This protein binds this small molecule.
Small molecule (SMILES): N[C@@H](CS)C(=O)O

Binding-site contacts:
Ligand atom C contacts residue VAL45 of chain 1.B at 3.5 Å (hydrophobic).
Ligand atom O contacts residue ILE44 of chain 1.B at 3.4 Å.
Ligand atom O contacts residue VAL43 of chain 1.B at 4.1 Å.
Ligand atom OXT contacts residue VAL45 of chain 1.B at 4.0 Å.
Ligand atom C contacts residue ILE44 of chain 1.B at 3.9 Å (hydrophobic).
Ligand atom O contacts residue VAL45 of chain 1.B at 2.5 Å (h-bond).
Ligand atom N contacts residue ILE44 of chain 1.B at 4.0 Å.
Ligand atom C contacts residue VAL43 of chain 1.B at 3.9 Å (hydrophobic).
Ligand atom OXT contacts residue VAL43 of chain 1.B at 3.1 Å (h-bond).
Ligand atom N contacts residue VAL45 of chain 1.B at 4.4 Å.
Ligand atom OXT contacts residue ILE44 of chain 1.B at 4.0 Å.

Sequence of chain 1.B:
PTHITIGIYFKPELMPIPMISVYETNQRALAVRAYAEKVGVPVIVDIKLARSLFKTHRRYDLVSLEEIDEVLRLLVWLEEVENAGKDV